Sequence of chain 1.C:
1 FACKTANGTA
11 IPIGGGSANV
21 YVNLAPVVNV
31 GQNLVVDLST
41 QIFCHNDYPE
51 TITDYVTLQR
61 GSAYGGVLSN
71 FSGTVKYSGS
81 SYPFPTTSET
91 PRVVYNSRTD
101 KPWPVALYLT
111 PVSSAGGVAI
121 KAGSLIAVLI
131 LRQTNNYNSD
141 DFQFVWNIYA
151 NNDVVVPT

Binding-site contacts:
Ligand atom C9 contacts residue ILE52 of chain 1.C at 3.9 Å (hydrophobic).
Ligand atom C3 contacts residue ASP140 of chain 1.C at 3.2 Å.
Ligand atom O4 contacts residue ASP54 of chain 1.C at 2.6 Å (salt-bridge).
Ligand atom C5 contacts residue PHE1 of chain 1.C at 3.7 Å (hydrophobic).
Ligand atom O5 contacts residue PHE1 of chain 1.C at 3.0 Å (h-bond).
Ligand atom C10 contacts residue ILE52 of chain 1.C at 3.9 Å (hydrophobic).
Ligand atom C6 contacts residue TYR48 of chain 1.C at 3.8 Å (hydrophobic).
Ligand atom O6 contacts residue ASN46 of chain 1.C at 3.1 Å (h-bond).
Ligand atom C2 contacts residue ASP140 of chain 1.C at 3.8 Å.
Ligand atom C6 contacts residue PHE1 of chain 1.C at 3.8 Å (hydrophobic).
Ligand atom C3 contacts residue ASN135 of chain 1.C at 3.8 Å.
Ligand atom C4 contacts residue ASP54 of chain 1.C at 3.4 Å.
Ligand atom C11 contacts residue TYR137 of chain 1.C at 3.9 Å (hydrophobic).
Ligand atom C2 contacts residue ILE13 of chain 1.C at 3.8 Å (hydrophobic).
Ligand atom C15 contacts residue TYR48 of chain 1.C at 3.6 Å (hydrophobic).
Ligand atom O3 contacts residue ASN135 of chain 1.C at 3.5 Å (h-bond).
Ligand atom O4 contacts residue ASN135 of chain 1.C at 2.9 Å (h-bond).
Ligand atom O6 contacts residue ASP47 of chain 1.C at 2.9 Å (salt-bridge).
Ligand atom O6 contacts residue ASP54 of chain 1.C at 2.6 Å (salt-bridge).
Ligand atom C1 contacts residue PHE1 of chain 1.C at 3.6 Å (hydrophobic).
Ligand atom O5 contacts residue ASP47 of chain 1.C at 3.8 Å.
Ligand atom C2 contacts residue PHE1 of chain 1.C at 3.8 Å (hydrophobic).
Ligand atom O6 contacts residue PHE1 of chain 1.C at 2.8 Å (h-bond).
Ligand atom C6 contacts residue ASN46 of chain 1.C at 3.3 Å.
Ligand atom C12 contacts residue TYR137 of chain 1.C at 3.4 Å (hydrophobic).
Ligand atom C14 contacts residue TYR48 of chain 1.C at 3.7 Å (hydrophobic).
Ligand atom O4 contacts residue GLN133 of chain 1.C at 3.5 Å (h-bond).
Ligand atom C4 contacts residue PHE1 of chain 1.C at 3.8 Å (hydrophobic).
Ligand atom C4 contacts residue GLN133 of chain 1.C at 3.7 Å.
Ligand atom O4 contacts residue ILE52 of chain 1.C at 3.6 Å.
Ligand atom O3 contacts residue PHE142 of chain 1.C at 3.7 Å.
Ligand atom C3 contacts residue GLN133 of chain 1.C at 4.0 Å.
Ligand atom O2 contacts residue PHE1 of chain 1.C at 2.9 Å (h-bond).
Ligand atom C6 contacts residue ASP54 of chain 1.C at 3.4 Å.
Ligand atom O2 contacts residue ILE13 of chain 1.C at 3.4 Å.
Ligand atom O3 contacts residue GLN133 of chain 1.C at 3.0 Å (h-bond).
Ligand atom O3 contacts residue ASP140 of chain 1.C at 2.7 Å (salt-bridge).
Ligand atom C6 contacts residue ASP47 of chain 1.C at 3.7 Å.
Ligand atom C4 contacts residue ASN135 of chain 1.C at 3.9 Å.
Ligand atom C21 contacts residue TYR137 of chain 1.C at 3.6 Å (hydrophobic).

This protein binds this small molecule.
Small molecule (SMILES): OC[C@H]1O[C@H](OCC#Cc2ccc(-c3ccccc3)cc2)[C@@H](O)[C@@H](O)[C@@H]1O